The protein below binds the small molecule below.
Small molecule (SMILES): CCOC(=O)/C=C/c1ccc(O)c(OC)c1

Sequence of chain 2.A:
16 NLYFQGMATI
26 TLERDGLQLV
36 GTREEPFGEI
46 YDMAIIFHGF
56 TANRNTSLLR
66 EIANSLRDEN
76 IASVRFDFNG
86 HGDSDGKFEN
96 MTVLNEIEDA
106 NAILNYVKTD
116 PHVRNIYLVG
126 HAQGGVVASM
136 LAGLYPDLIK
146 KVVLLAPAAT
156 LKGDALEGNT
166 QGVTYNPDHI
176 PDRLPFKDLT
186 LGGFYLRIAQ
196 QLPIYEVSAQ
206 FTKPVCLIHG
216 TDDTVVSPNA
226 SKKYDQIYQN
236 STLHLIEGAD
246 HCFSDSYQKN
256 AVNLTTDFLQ

Binding-site contacts:
Ligand atom CAB contacts residue THR165 of chain 2.A at 3.5 Å.
Ligand atom CAM contacts residue PHE55 of chain 2.A at 3.5 Å (hydrophobic).
Ligand atom CAB contacts residue TYR190 of chain 2.A at 3.2 Å (hydrophobic).
Ligand atom OAK contacts residue TYR190 of chain 2.A at 3.7 Å.
Ligand atom OAK contacts residue LEU156 of chain 2.A at 3.7 Å.
Ligand atom CAE contacts residue GLN166 of chain 2.A at 3.8 Å.
Ligand atom CAB contacts residue PHE55 of chain 2.A at 3.7 Å (hydrophobic).
Ligand atom OAC contacts residue GLY54 of chain 2.A at 3.5 Å.
Ligand atom CAJ contacts residue GLY54 of chain 2.A at 3.6 Å.
Ligand atom OAL contacts residue ALA127 of chain 2.A at 3.0 Å.
Ligand atom CAJ contacts residue HIS246 of chain 2.A at 3.5 Å.
Ligand atom CAJ contacts residue PHE55 of chain 2.A at 3.8 Å (hydrophobic).
Ligand atom CAH contacts residue ASP159 of chain 2.A at 3.4 Å.
Ligand atom OAK contacts residue THR165 of chain 2.A at 3.4 Å.
Ligand atom OAC contacts residue PHE55 of chain 2.A at 2.7 Å (h-bond).
Ligand atom CAI contacts residue GLN166 of chain 2.A at 3.6 Å.
Ligand atom CAO contacts residue ASP159 of chain 2.A at 3.4 Å.
Ligand atom CAF contacts residue PHE55 of chain 2.A at 3.6 Å (hydrophobic).
Ligand atom OAD contacts residue ASP159 of chain 2.A at 2.6 Å (salt-bridge).
Ligand atom CAN contacts residue ALA153 of chain 2.A at 3.8 Å (hydrophobic).
Ligand atom OAD contacts residue THR165 of chain 2.A at 3.8 Å.
Ligand atom CAA contacts residue NA1 of chain 2.X at 3.1 Å.
Ligand atom CAA contacts residue GLY54 of chain 2.A at 3.4 Å.
Ligand atom OAL contacts residue HIS246 of chain 2.A at 2.7 Å (h-bond).
Ligand atom OAC contacts residue ALA127 of chain 2.A at 3.2 Å.
Ligand atom CAA contacts residue PHE55 of chain 2.A at 2.9 Å (hydrophobic).
Ligand atom CAG contacts residue GLN166 of chain 2.A at 3.4 Å.
Ligand atom CAN contacts residue GLN166 of chain 2.A at 3.5 Å.
Ligand atom OAD contacts residue LEU156 of chain 2.A at 3.7 Å.
Ligand atom CAJ contacts residue NA1 of chain 2.X at 3.7 Å.
Ligand atom CAM contacts residue ALA127 of chain 2.A at 3.4 Å (hydrophobic).
Ligand atom CAJ contacts residue ALA127 of chain 2.A at 3.3 Å (hydrophobic).
Ligand atom CAE contacts residue HIS246 of chain 2.A at 3.8 Å.
Ligand atom CAO contacts residue LEU156 of chain 2.A at 3.7 Å (hydrophobic).
Ligand atom CAA contacts residue ALA57 of chain 2.A at 3.7 Å (hydrophobic).
Ligand atom OAC contacts residue GLN128 of chain 2.A at 2.9 Å (h-bond).
Ligand atom CAP contacts residue LEU156 of chain 2.A at 3.6 Å (hydrophobic).
Ligand atom CAM contacts residue HIS246 of chain 2.A at 3.6 Å.
Ligand atom CAJ contacts residue HIS126 of chain 2.A at 3.7 Å.
Ligand atom CAF contacts residue GLN166 of chain 2.A at 3.7 Å.